Binding-site contacts:
Ligand atom C3 contacts residue GLU318 of chain 1.A at 3.8 Å.
Ligand atom C5 contacts residue GLU318 of chain 1.A at 3.9 Å.
Ligand atom C4 contacts residue THR322 of chain 1.A at 3.6 Å.
Ligand atom O4 contacts residue GLU318 of chain 1.A at 4.0 Å.
Ligand atom O6 contacts residue GLU323 of chain 1.A at 4.2 Å.
Ligand atom C5 contacts residue GLY321 of chain 1.A at 3.8 Å.
Ligand atom O4 contacts residue THR322 of chain 1.A at 3.0 Å (h-bond).
Ligand atom C2 contacts residue GLU318 of chain 1.A at 4.2 Å.
Ligand atom C6 contacts residue GLY321 of chain 1.A at 2.9 Å.
Ligand atom O4 contacts residue GLY321 of chain 1.A at 4.3 Å.
Ligand atom O4 contacts residue GLU317 of chain 1.A at 3.9 Å.
Ligand atom C3 contacts residue GLU318 of chain 1.A at 3.6 Å.
Ligand atom O3 contacts residue TYR319 of chain 1.A at 4.0 Å.
Ligand atom C4 contacts residue GLU318 of chain 1.A at 3.9 Å.
Ligand atom C6 contacts residue THR322 of chain 1.A at 2.9 Å.
Ligand atom O2 contacts residue GLU318 of chain 1.A at 3.9 Å.
Ligand atom O6 contacts residue THR322 of chain 1.A at 2.7 Å (h-bond).
Ligand atom C6 contacts residue GLU323 of chain 1.A at 4.0 Å.
Ligand atom O3 contacts residue PRO314 of chain 1.A at 4.0 Å.
Ligand atom C4 contacts residue GLU318 of chain 1.A at 4.5 Å.
Ligand atom C5 contacts residue THR322 of chain 1.A at 4.0 Å.
Ligand atom O6 contacts residue GLY321 of chain 1.A at 3.6 Å.
Ligand atom O2 contacts residue GLU318 of chain 1.A at 3.5 Å (salt-bridge).
Ligand atom O3 contacts residue GLU318 of chain 1.A at 3.8 Å.
Ligand atom O3 contacts residue GLU318 of chain 1.A at 2.5 Å (salt-bridge).

This protein binds this small molecule.
Small molecule (SMILES): OC[C@H]1O[C@@](CO)(O[C@H]2O[C@H](CO)[C@@H](O)[C@H](O)[C@H]2O)[C@@H](O)[C@@H]1O

Sequence of chain 1.A:
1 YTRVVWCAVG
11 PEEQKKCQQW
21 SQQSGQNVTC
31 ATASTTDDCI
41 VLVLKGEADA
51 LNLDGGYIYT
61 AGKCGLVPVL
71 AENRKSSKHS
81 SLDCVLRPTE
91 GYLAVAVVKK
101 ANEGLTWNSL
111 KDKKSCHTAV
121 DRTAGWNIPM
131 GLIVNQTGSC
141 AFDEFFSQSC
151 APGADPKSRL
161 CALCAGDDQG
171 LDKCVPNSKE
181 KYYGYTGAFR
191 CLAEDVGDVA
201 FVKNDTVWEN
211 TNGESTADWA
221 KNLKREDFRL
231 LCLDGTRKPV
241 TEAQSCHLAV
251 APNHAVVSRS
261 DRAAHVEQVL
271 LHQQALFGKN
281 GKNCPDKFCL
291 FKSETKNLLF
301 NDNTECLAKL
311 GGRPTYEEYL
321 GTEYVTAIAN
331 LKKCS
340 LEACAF